Sequence of chain 1.A:
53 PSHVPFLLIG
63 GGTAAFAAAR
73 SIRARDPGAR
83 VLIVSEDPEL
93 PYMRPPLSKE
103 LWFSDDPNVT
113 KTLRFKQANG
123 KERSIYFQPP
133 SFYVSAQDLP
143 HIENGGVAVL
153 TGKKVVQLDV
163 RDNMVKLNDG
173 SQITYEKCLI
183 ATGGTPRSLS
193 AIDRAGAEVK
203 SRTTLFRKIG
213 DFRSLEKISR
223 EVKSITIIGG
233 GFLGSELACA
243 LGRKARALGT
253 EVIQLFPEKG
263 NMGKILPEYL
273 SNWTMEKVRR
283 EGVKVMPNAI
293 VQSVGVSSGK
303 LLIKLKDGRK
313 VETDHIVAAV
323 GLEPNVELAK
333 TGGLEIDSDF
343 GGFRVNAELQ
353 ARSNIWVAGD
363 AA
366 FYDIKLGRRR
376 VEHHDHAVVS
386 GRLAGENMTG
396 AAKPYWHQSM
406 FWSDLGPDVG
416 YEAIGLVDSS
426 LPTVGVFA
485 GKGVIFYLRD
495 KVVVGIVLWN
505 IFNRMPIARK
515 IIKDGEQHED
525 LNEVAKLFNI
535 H

This small molecule binds to this protein.
Small molecule (SMILES): Nc1ccnc2cc(Cl)ccc12

Binding-site contacts:
Ligand atom CL09 contacts residue FAD1 of chain 1.C at 3.5 Å.
Ligand atom C08 contacts residue FAD1 of chain 1.C at 3.4 Å.
Ligand atom C04 contacts residue GLU377 of chain 1.A at 4.2 Å.
Ligand atom C11 contacts residue GLU238 of chain 1.A at 3.9 Å.
Ligand atom C02 contacts residue GLU238 of chain 1.A at 3.9 Å.
Ligand atom C12 contacts residue FAD1 of chain 1.C at 3.3 Å.
Ligand atom N01 contacts residue SER408 of chain 1.A at 3.5 Å.
Ligand atom C04 contacts residue FAD1 of chain 1.C at 3.7 Å.
Ligand atom C04 contacts residue HIS378 of chain 1.A at 4.0 Å.
Ligand atom C06 contacts residue PHE234 of chain 1.A at 3.9 Å (hydrophobic).
Ligand atom C07 contacts residue FAD1 of chain 1.C at 3.6 Å.
Ligand atom C02 contacts residue FAD1 of chain 1.C at 3.3 Å.
Ligand atom C06 contacts residue GLU377 of chain 1.A at 4.4 Å.
Ligand atom C12 contacts residue PHE234 of chain 1.A at 3.4 Å (hydrophobic).
Ligand atom N05 contacts residue PHE234 of chain 1.A at 3.7 Å.
Ligand atom C07 contacts residue GLU377 of chain 1.A at 4.3 Å.
Ligand atom N01 contacts residue FAD1 of chain 1.C at 3.1 Å (h-bond).
Ligand atom N05 contacts residue FAD1 of chain 1.C at 3.7 Å.
Ligand atom C04 contacts residue PHE406 of chain 1.A at 4.0 Å (hydrophobic).
Ligand atom C11 contacts residue FAD1 of chain 1.C at 3.2 Å.
Ligand atom C10 contacts residue LEU235 of chain 1.A at 3.7 Å (hydrophobic).
Ligand atom N01 contacts residue PHE234 of chain 1.A at 3.6 Å.
Ligand atom N01 contacts residue GLU238 of chain 1.A at 2.6 Å (salt-bridge).
Ligand atom CL09 contacts residue LEU235 of chain 1.A at 4.0 Å.
Ligand atom C02 contacts residue TRP407 of chain 1.A at 3.5 Å (hydrophobic).
Ligand atom C06 contacts residue FAD1 of chain 1.C at 3.5 Å.
Ligand atom N05 contacts residue GLU377 of chain 1.A at 3.5 Å (salt-bridge).
Ligand atom C11 contacts residue PHE234 of chain 1.A at 3.6 Å (hydrophobic).
Ligand atom C04 contacts residue PHE234 of chain 1.A at 3.5 Å (hydrophobic).
Ligand atom C10 contacts residue FAD1 of chain 1.C at 3.2 Å.
Ligand atom C03 contacts residue TRP407 of chain 1.A at 3.3 Å (hydrophobic).
Ligand atom C08 contacts residue LEU235 of chain 1.A at 4.1 Å (hydrophobic).
Ligand atom C11 contacts residue LEU235 of chain 1.A at 4.0 Å (hydrophobic).
Ligand atom N01 contacts residue TRP407 of chain 1.A at 3.0 Å (h-bond).
Ligand atom C03 contacts residue PHE406 of chain 1.A at 3.8 Å (hydrophobic).
Ligand atom C02 contacts residue PHE234 of chain 1.A at 3.4 Å (hydrophobic).
Ligand atom N01 contacts residue LYS101 of chain 1.A at 4.2 Å.
Ligand atom N05 contacts residue HIS378 of chain 1.A at 4.3 Å.
Ligand atom C03 contacts residue FAD1 of chain 1.C at 3.5 Å.
Ligand atom C03 contacts residue PHE234 of chain 1.A at 3.6 Å (hydrophobic).